Sequence of chain 1.C:
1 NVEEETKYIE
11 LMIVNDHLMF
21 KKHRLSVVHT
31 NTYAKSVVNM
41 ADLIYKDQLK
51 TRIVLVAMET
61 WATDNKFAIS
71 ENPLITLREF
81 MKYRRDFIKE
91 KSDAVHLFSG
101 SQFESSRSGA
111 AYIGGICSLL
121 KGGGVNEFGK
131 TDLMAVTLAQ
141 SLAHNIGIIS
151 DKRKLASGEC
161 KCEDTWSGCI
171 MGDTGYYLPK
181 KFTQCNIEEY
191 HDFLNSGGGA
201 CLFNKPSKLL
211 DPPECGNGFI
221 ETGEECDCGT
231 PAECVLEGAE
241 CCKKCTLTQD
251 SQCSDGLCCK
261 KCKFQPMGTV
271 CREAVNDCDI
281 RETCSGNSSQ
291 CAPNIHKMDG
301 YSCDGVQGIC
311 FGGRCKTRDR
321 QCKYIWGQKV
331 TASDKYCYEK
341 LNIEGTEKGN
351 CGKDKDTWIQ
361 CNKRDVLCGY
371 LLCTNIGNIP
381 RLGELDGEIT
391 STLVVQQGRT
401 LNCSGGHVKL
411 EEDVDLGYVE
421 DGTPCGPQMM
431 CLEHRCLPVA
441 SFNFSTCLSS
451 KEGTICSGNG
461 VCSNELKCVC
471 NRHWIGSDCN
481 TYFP

Binding-site contacts:
Ligand atom C1 contacts residue SER391 of chain 1.C at 4.3 Å.
Ligand atom O5 contacts residue ASN402 of chain 1.C at 2.3 Å (h-bond).
Ligand atom O7 contacts residue ASN375 of chain 1.C at 4.0 Å.
Ligand atom O7 contacts residue ASN402 of chain 1.C at 3.8 Å.
Ligand atom N2 contacts residue ASN402 of chain 1.C at 2.8 Å.
Ligand atom C3 contacts residue ASN402 of chain 1.C at 3.7 Å.
Ligand atom C2 contacts residue ASN402 of chain 1.C at 2.3 Å.
Ligand atom C7 contacts residue ASN402 of chain 1.C at 3.1 Å.
Ligand atom C7 contacts residue THR374 of chain 1.C at 4.4 Å.
Ligand atom C8 contacts residue ASN402 of chain 1.C at 3.3 Å.
Ligand atom O3 contacts residue ASN375 of chain 1.C at 4.1 Å.
Ligand atom O6 contacts residue ASN402 of chain 1.C at 4.4 Å.
Ligand atom C4 contacts residue ASN402 of chain 1.C at 4.1 Å.
Ligand atom O6 contacts residue ILE389 of chain 1.C at 3.6 Å.
Ligand atom O6 contacts residue SER391 of chain 1.C at 3.9 Å.
Ligand atom C5 contacts residue ASN402 of chain 1.C at 3.6 Å.
Ligand atom C1 contacts residue ASN402 of chain 1.C at 1.4 Å.
Ligand atom O5 contacts residue SER391 of chain 1.C at 3.9 Å.
Ligand atom O7 contacts residue THR374 of chain 1.C at 3.6 Å.

A protein and the small-molecule ligand that binds it are described below.
Small molecule (SMILES): CC(=O)N[C@@H]1[C@@H](O)[C@H](O)[C@@H](CO)O[C@H]1O